Binding-site contacts:
Ligand atom CA contacts residue ALA2 of chain 45.E at 3.8 Å (hydrophobic).
Ligand atom OE1 contacts residue VAL4 of chain 45.E at 3.3 Å (h-bond).
Ligand atom N contacts residue VAL4 of chain 45.E at 4.1 Å.
Ligand atom C contacts residue ALA2 of chain 45.E at 3.6 Å (hydrophobic).
Ligand atom N contacts residue GLN3 of chain 45.E at 4.5 Å.
Ligand atom O contacts residue VAL4 of chain 45.E at 4.4 Å.
Ligand atom N contacts residue ALA2 of chain 45.E at 4.3 Å.
Ligand atom CA contacts residue VAL4 of chain 45.E at 3.5 Å (hydrophobic).
Ligand atom O contacts residue GLN3 of chain 45.E at 3.0 Å (h-bond).
Ligand atom C contacts residue VAL4 of chain 45.E at 4.4 Å (hydrophobic).
Ligand atom N contacts residue ALA2 of chain 45.E at 2.8 Å (h-bond).
Ligand atom C contacts residue ALA2 of chain 45.E at 4.2 Å (hydrophobic).
Ligand atom CB contacts residue ALA2 of chain 45.E at 3.5 Å (hydrophobic).
Ligand atom C contacts residue VAL4 of chain 45.E at 4.5 Å (hydrophobic).
Ligand atom O contacts residue VAL4 of chain 45.E at 4.2 Å.
Ligand atom CB contacts residue GLN3 of chain 45.E at 4.1 Å.
Ligand atom CG2 contacts residue VAL4 of chain 45.E at 3.4 Å (hydrophobic).
Ligand atom CG2 contacts residue SER5 of chain 45.E at 3.2 Å.
Ligand atom CD contacts residue VAL4 of chain 45.E at 3.8 Å (hydrophobic).
Ligand atom CB contacts residue VAL4 of chain 45.E at 4.0 Å (hydrophobic).
Ligand atom CA contacts residue VAL4 of chain 45.E at 4.0 Å (hydrophobic).
Ligand atom CG2 contacts residue ALA2 of chain 45.E at 4.3 Å (hydrophobic).
Ligand atom OG contacts residue GLN3 of chain 45.E at 3.3 Å (h-bond).
Ligand atom OE2 contacts residue VAL4 of chain 45.E at 3.6 Å.
Ligand atom CA contacts residue GLN3 of chain 45.E at 4.3 Å.
Ligand atom C contacts residue VAL4 of chain 45.E at 3.5 Å (hydrophobic).
Ligand atom C contacts residue GLN3 of chain 45.E at 3.8 Å.
Ligand atom CB contacts residue ALA2 of chain 45.E at 4.0 Å (hydrophobic).
Ligand atom CA contacts residue ALA2 of chain 45.E at 3.4 Å (hydrophobic).
Ligand atom N contacts residue VAL4 of chain 45.E at 3.0 Å (h-bond).
Ligand atom CG2 contacts residue GLN3 of chain 45.E at 3.9 Å.
Ligand atom CG1 contacts residue GLN3 of chain 45.E at 3.0 Å.
Ligand atom CB contacts residue VAL4 of chain 45.E at 4.2 Å (hydrophobic).
Ligand atom CB contacts residue GLN3 of chain 45.E at 3.6 Å.

Sequence of chain 45.E:
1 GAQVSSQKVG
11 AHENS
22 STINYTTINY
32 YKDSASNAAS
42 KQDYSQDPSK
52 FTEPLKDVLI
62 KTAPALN

The protein below binds the small molecule below.
Small molecule (SMILES): CC[C@H](C)[C@H](N)C(=O)N[C@@H](CO)C(=O)N[C@@H](CCC(=O)O)C(=O)N[C@H](C=O)C(C)C